Binding-site contacts:
Ligand atom C16 contacts residue TYR128 of chain 3.A at 2.9 Å (hydrophobic).
Ligand atom C17 contacts residue ILE104 of chain 3.A at 3.8 Å (hydrophobic).
Ligand atom C10 contacts residue TYR128 of chain 3.A at 3.6 Å (hydrophobic).
Ligand atom N12 contacts residue TYR128 of chain 3.A at 2.5 Å (h-bond).
Ligand atom C19 contacts residue VAL191 of chain 3.A at 4.0 Å (hydrophobic).
Ligand atom C18 contacts residue TYR152 of chain 3.A at 3.8 Å (hydrophobic).
Ligand atom C8 contacts residue PHE124 of chain 3.A at 3.6 Å (hydrophobic).
Ligand atom C10 contacts residue MET221 of chain 3.A at 4.0 Å (hydrophobic).
Ligand atom N4 contacts residue ASN219 of chain 3.A at 4.0 Å.
Ligand atom C11 contacts residue TYR128 of chain 3.A at 3.4 Å (hydrophobic).
Ligand atom N5 contacts residue DMS1 of chain 3.F at 3.9 Å.
Ligand atom C10 contacts residue ILE104 of chain 3.A at 3.9 Å (hydrophobic).
Ligand atom C11 contacts residue ILE104 of chain 3.A at 3.5 Å (hydrophobic).
Ligand atom C21 contacts residue ILE104 of chain 3.A at 3.5 Å (hydrophobic).
Ligand atom C21 contacts residue MET224 of chain 3.A at 4.0 Å (hydrophobic).
Ligand atom C1 contacts residue ASN198 of chain 3.A at 4.0 Å.
Ligand atom N9 contacts residue TYR128 of chain 3.A at 4.1 Å.
Ligand atom C14 contacts residue TYR197 of chain 3.A at 4.1 Å (hydrophobic).
Ligand atom C1 contacts residue DMS1 of chain 3.F at 4.1 Å.
Ligand atom C17 contacts residue TYR128 of chain 3.A at 3.8 Å (hydrophobic).
Ligand atom C8 contacts residue TYR197 of chain 3.A at 3.4 Å (hydrophobic).
Ligand atom N5 contacts residue ASN219 of chain 3.A at 4.1 Å.
Ligand atom C7 contacts residue TYR197 of chain 3.A at 3.5 Å (hydrophobic).
Ligand atom C16 contacts residue ILE104 of chain 3.A at 3.7 Å (hydrophobic).
Ligand atom C19 contacts residue TYR152 of chain 3.A at 3.9 Å (hydrophobic).
Ligand atom C10 contacts residue LEU106 of chain 3.A at 4.0 Å (hydrophobic).
Ligand atom C13 contacts residue TYR128 of chain 3.A at 3.0 Å (hydrophobic).
Ligand atom C7 contacts residue LEU106 of chain 3.A at 4.1 Å (hydrophobic).
Ligand atom N4 contacts residue DMS1 of chain 3.F at 3.6 Å (h-bond).
Ligand atom C13 contacts residue TYR197 of chain 3.A at 4.0 Å (hydrophobic).
Ligand atom C19 contacts residue VAL188 of chain 3.A at 3.5 Å (hydrophobic).
Ligand atom C14 contacts residue TYR128 of chain 3.A at 3.3 Å (hydrophobic).
Ligand atom C20 contacts residue VAL191 of chain 3.A at 3.5 Å (hydrophobic).
Ligand atom C15 contacts residue TYR128 of chain 3.A at 3.0 Å (hydrophobic).
Ligand atom C20 contacts residue VAL188 of chain 3.A at 3.7 Å (hydrophobic).
Ligand atom C11 contacts residue MET221 of chain 3.A at 4.0 Å (hydrophobic).
Ligand atom C14 contacts residue SER126 of chain 3.A at 3.6 Å.
Ligand atom C7 contacts residue PHE124 of chain 3.A at 3.8 Å (hydrophobic).
Ligand atom C18 contacts residue VAL188 of chain 3.A at 3.9 Å (hydrophobic).
Ligand atom C13 contacts residue SER126 of chain 3.A at 3.7 Å.

The protein below binds the small molecule below.
Small molecule (SMILES): COc1ccc(N2CCN(c3cccc(C)c3)CC2)nn1

Sequence of chain 3.A:
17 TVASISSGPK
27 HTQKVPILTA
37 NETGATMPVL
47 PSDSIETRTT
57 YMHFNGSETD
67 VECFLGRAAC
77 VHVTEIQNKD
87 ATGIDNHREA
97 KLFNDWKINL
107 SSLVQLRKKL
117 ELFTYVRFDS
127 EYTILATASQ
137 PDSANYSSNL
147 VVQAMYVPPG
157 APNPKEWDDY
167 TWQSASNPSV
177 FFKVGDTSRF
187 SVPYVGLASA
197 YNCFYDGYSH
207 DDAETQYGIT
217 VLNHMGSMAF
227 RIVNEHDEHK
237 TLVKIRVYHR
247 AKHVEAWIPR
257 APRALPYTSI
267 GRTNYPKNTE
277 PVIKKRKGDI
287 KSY